This protein binds this small molecule.
Small molecule (SMILES): CC(=O)N[C@@H]1[C@@H](O)[C@H](O)[C@@H](CO)O[C@H]1O

Sequence of chain 1.A:
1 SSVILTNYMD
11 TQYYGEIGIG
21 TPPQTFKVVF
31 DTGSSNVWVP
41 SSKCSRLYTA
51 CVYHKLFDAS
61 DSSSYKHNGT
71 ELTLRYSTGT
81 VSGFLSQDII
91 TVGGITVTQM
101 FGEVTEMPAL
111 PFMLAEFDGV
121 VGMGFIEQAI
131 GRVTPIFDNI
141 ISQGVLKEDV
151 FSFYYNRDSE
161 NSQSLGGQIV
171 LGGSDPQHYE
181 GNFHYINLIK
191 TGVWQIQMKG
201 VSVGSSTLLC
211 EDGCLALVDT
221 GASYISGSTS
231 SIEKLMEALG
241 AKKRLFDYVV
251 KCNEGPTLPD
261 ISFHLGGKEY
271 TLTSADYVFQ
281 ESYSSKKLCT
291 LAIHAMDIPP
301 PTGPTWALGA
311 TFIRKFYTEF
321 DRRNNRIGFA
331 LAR

Binding-site contacts:
Ligand atom O5 contacts residue ASN68 of chain 1.A at 2.4 Å (h-bond).
Ligand atom C1 contacts residue MET100 of chain 1.A at 3.7 Å (hydrophobic).
Ligand atom C5 contacts residue ASN68 of chain 1.A at 3.7 Å.
Ligand atom C5 contacts residue MET100 of chain 1.A at 4.4 Å (hydrophobic).
Ligand atom O5 contacts residue MET100 of chain 1.A at 3.3 Å.
Ligand atom O7 contacts residue HIS67 of chain 1.A at 3.9 Å.
Ligand atom C4 contacts residue ASN68 of chain 1.A at 4.2 Å.
Ligand atom C2 contacts residue ASN68 of chain 1.A at 2.4 Å.
Ligand atom N2 contacts residue THR70 of chain 1.A at 4.1 Å.
Ligand atom C7 contacts residue ASN68 of chain 1.A at 3.4 Å.
Ligand atom C8 contacts residue ASN68 of chain 1.A at 3.6 Å.
Ligand atom C3 contacts residue ASN68 of chain 1.A at 3.8 Å.
Ligand atom N2 contacts residue ASN68 of chain 1.A at 3.0 Å (h-bond).
Ligand atom C1 contacts residue THR70 of chain 1.A at 4.0 Å.
Ligand atom C1 contacts residue ASN68 of chain 1.A at 1.4 Å.
Ligand atom O7 contacts residue ASN68 of chain 1.A at 3.2 Å (h-bond).